Sequence of chain 1.A:
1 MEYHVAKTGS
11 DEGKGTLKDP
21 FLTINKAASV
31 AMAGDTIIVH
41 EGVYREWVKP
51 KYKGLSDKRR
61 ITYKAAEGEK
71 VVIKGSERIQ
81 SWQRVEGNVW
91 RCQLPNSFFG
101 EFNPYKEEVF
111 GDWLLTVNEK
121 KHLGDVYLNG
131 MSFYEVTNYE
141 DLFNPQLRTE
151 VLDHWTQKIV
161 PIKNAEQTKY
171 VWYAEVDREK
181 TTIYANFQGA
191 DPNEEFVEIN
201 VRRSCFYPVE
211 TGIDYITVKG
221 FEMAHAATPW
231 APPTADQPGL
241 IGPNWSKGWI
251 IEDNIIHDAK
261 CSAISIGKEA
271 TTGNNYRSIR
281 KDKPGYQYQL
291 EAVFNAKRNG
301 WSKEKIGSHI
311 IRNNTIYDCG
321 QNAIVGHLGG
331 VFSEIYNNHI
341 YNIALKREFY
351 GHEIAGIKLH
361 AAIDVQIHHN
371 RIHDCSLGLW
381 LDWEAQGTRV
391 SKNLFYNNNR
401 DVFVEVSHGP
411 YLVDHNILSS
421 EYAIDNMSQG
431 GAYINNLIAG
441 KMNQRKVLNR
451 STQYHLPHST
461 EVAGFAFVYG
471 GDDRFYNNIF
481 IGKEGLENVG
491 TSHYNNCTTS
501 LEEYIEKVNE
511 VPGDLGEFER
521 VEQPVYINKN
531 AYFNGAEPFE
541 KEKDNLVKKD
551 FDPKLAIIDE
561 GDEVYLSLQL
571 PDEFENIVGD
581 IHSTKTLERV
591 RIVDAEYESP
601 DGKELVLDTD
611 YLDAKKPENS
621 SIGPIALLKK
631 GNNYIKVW

A small-molecule ligand and the protein it binds are described below.
Small molecule (SMILES): O[C@@H]1[C@@H](O)[C@H](O)OC[C@H]1O

Binding-site contacts:
Ligand atom O4 contacts residue GLN366 of chain 1.A at 2.7 Å (h-bond).
Ligand atom O3 contacts residue SER391 of chain 1.A at 3.1 Å.
Ligand atom C2 contacts residue SER391 of chain 1.A at 3.8 Å.
Ligand atom C2 contacts residue HIS368 of chain 1.A at 3.9 Å.
Ligand atom C3 contacts residue SER391 of chain 1.A at 4.0 Å.
Ligand atom C3 contacts residue ARG389 of chain 1.A at 3.5 Å.
Ligand atom C1 contacts residue HIS369 of chain 1.A at 4.3 Å.
Ligand atom O2 contacts residue SER391 of chain 1.A at 2.6 Å (h-bond).
Ligand atom O1 contacts residue HIS369 of chain 1.A at 3.4 Å.
Ligand atom C2 contacts residue ARG389 of chain 1.A at 4.4 Å.
Ligand atom O2 contacts residue HIS369 of chain 1.A at 4.3 Å.
Ligand atom O4 contacts residue HIS368 of chain 1.A at 4.0 Å.
Ligand atom O3 contacts residue GLN366 of chain 1.A at 4.3 Å.
Ligand atom O2 contacts residue HIS368 of chain 1.A at 4.3 Å.
Ligand atom O4 contacts residue ARG389 of chain 1.A at 4.2 Å.
Ligand atom C3 contacts residue HIS368 of chain 1.A at 4.1 Å.
Ligand atom C1 contacts residue LYS392 of chain 1.A at 3.9 Å.
Ligand atom O3 contacts residue ARG389 of chain 1.A at 3.4 Å (salt-bridge).
Ligand atom C5 contacts residue HIS368 of chain 1.A at 4.5 Å.
Ligand atom O2 contacts residue ARG389 of chain 1.A at 3.6 Å.
Ligand atom C4 contacts residue ARG389 of chain 1.A at 4.3 Å.
Ligand atom C4 contacts residue GLN366 of chain 1.A at 4.1 Å.
Ligand atom O1 contacts residue LYS392 of chain 1.A at 3.0 Å (salt-bridge).
Ligand atom C2 contacts residue LYS392 of chain 1.A at 4.3 Å.
Ligand atom O1 contacts residue ASP613 of chain 1.A at 3.9 Å.
Ligand atom O2 contacts residue LYS392 of chain 1.A at 3.2 Å.
Ligand atom O5 contacts residue HIS368 of chain 1.A at 4.3 Å.
Ligand atom C4 contacts residue HIS368 of chain 1.A at 3.6 Å.
Ligand atom O3 contacts residue HIS368 of chain 1.A at 3.6 Å.
Ligand atom C2 contacts residue HIS369 of chain 1.A at 4.1 Å.